This small molecule binds to this protein.
Small molecule (SMILES): OC[C@H]1O[C@H](O[C@H]2[C@H](O)[C@@H](O)[C@H](OCCCCCCCC3CCCCC3)O[C@@H]2CO)[C@H](O)[C@@H](O)[C@@H]1O

Binding-site contacts:
Ligand atom O4 contacts residue GLY446 of chain 1.B at 3.1 Å.
Ligand atom CAM contacts residue PHE553 of chain 1.A at 3.9 Å (hydrophobic).
Ligand atom OAF contacts residue MET168 of chain 1.A at 3.3 Å (h-bond).
Ligand atom C2 contacts residue ARG442 of chain 1.B at 3.4 Å.
Ligand atom CBB contacts residue ARG442 of chain 1.B at 4.0 Å.
Ligand atom C1 contacts residue HIS441 of chain 1.B at 3.8 Å.
Ligand atom CAJ contacts residue PHE553 of chain 1.A at 3.3 Å (hydrophobic).
Ligand atom O5 contacts residue HIS441 of chain 1.B at 3.1 Å.
Ligand atom OAX contacts residue MET168 of chain 1.A at 3.1 Å.
Ligand atom OAF contacts residue HIS441 of chain 1.B at 3.6 Å.
Ligand atom CAT contacts residue PHE549 of chain 1.A at 3.9 Å (hydrophobic).
Ligand atom CAT contacts residue PHE553 of chain 1.A at 3.9 Å (hydrophobic).
Ligand atom CAI contacts residue LEU554 of chain 1.A at 3.4 Å (hydrophobic).
Ligand atom CAU contacts residue VAL434 of chain 1.B at 3.8 Å (hydrophobic).
Ligand atom O3 contacts residue LYS447 of chain 1.B at 3.4 Å.
Ligand atom CAP contacts residue MET168 of chain 1.A at 3.7 Å (hydrophobic).
Ligand atom O2 contacts residue ARG442 of chain 1.B at 3.4 Å.
Ligand atom CAJ contacts residue VAL434 of chain 1.B at 3.5 Å (hydrophobic).
Ligand atom C5 contacts residue PHE445 of chain 1.B at 3.9 Å (hydrophobic).
Ligand atom CAH contacts residue LEU554 of chain 1.A at 4.0 Å (hydrophobic).
Ligand atom O6 contacts residue GLY446 of chain 1.B at 3.5 Å (h-bond).
Ligand atom O5 contacts residue ARG442 of chain 1.B at 4.0 Å.
Ligand atom C4 contacts residue PHE445 of chain 1.B at 3.1 Å (hydrophobic).
Ligand atom C3 contacts residue PHE445 of chain 1.B at 4.0 Å (hydrophobic).
Ligand atom CAS contacts residue PHE553 of chain 1.A at 3.4 Å (hydrophobic).
Ligand atom CAN contacts residue PHE549 of chain 1.A at 3.6 Å (hydrophobic).
Ligand atom CAH contacts residue PHE553 of chain 1.A at 3.9 Å (hydrophobic).
Ligand atom OAB contacts residue ARG442 of chain 1.B at 3.1 Å (salt-bridge).
Ligand atom O6 contacts residue HIS441 of chain 1.B at 3.9 Å.
Ligand atom C6 contacts residue PHE445 of chain 1.B at 3.9 Å (hydrophobic).
Ligand atom CAM contacts residue VAL434 of chain 1.B at 3.2 Å (hydrophobic).
Ligand atom CAL contacts residue MET168 of chain 1.A at 3.0 Å (hydrophobic).
Ligand atom O6 contacts residue PHE445 of chain 1.B at 3.0 Å (h-bond).
Ligand atom CBH contacts residue MET168 of chain 1.A at 3.9 Å (hydrophobic).
Ligand atom C4 contacts residue GLY446 of chain 1.B at 3.8 Å.
Ligand atom C1 contacts residue ARG442 of chain 1.B at 3.7 Å.
Ligand atom CAJ contacts residue MET168 of chain 1.A at 3.7 Å (hydrophobic).
Ligand atom CAT contacts residue VAL550 of chain 1.A at 4.0 Å (hydrophobic).
Ligand atom O4 contacts residue LYS447 of chain 1.B at 3.6 Å.
Ligand atom O4 contacts residue PHE445 of chain 1.B at 3.6 Å (h-bond).

Sequence of chain 1.B:
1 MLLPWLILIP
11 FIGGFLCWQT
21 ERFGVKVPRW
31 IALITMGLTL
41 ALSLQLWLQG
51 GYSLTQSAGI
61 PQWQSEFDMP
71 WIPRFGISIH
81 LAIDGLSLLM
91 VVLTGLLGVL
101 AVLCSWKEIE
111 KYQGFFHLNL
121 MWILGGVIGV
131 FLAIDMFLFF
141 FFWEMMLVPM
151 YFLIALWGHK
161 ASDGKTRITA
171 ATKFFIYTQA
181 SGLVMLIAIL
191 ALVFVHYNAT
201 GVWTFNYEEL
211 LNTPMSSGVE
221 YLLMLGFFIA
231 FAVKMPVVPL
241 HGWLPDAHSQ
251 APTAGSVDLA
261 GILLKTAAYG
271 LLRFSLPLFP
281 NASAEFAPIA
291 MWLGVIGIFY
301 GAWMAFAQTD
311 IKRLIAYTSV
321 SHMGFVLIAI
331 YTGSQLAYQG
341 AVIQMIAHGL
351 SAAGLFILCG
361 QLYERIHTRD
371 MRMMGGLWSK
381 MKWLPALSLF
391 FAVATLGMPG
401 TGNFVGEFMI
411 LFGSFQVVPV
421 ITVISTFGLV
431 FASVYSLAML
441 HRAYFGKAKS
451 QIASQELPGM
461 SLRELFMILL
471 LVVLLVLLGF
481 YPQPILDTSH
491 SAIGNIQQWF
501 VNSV

Sequence of chain 1.A:
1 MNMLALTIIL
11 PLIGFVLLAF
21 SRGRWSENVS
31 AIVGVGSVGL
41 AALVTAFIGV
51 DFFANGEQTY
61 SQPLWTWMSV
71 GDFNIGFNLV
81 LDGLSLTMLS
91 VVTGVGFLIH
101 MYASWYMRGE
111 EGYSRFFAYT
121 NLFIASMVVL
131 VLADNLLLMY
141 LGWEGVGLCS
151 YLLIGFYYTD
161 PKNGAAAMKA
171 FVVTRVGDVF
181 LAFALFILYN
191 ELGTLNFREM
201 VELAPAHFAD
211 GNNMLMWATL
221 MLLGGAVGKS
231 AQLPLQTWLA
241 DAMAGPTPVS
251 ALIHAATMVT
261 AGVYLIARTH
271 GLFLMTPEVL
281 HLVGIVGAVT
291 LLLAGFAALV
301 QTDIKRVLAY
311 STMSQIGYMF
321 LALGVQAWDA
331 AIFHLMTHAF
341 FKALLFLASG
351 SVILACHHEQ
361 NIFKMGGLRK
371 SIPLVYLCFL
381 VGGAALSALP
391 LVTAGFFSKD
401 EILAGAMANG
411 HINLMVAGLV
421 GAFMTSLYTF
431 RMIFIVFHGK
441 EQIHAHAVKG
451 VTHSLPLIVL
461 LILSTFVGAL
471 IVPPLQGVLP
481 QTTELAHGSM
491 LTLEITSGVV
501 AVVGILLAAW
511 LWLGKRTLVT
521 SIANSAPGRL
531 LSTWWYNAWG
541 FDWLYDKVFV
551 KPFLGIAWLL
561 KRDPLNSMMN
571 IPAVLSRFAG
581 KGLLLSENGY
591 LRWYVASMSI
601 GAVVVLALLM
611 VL